Binding-site contacts:
Ligand atom C2 contacts residue GLN222 of chain 1.A at 3.8 Å.
Ligand atom O8 contacts residue TYR91 of chain 1.A at 2.4 Å (h-bond).
Ligand atom C9 contacts residue GLU186 of chain 1.A at 2.9 Å.
Ligand atom O8 contacts residue TRP147 of chain 1.A at 2.9 Å.
Ligand atom C9 contacts residue TRP147 of chain 1.A at 3.9 Å (hydrophobic).
Ligand atom C8 contacts residue GLN222 of chain 1.A at 3.9 Å.
Ligand atom C4 contacts residue THR129 of chain 1.A at 3.4 Å.
Ligand atom O2 contacts residue ARG131 of chain 1.A at 3.1 Å (salt-bridge).
Ligand atom O1B contacts residue THR130 of chain 1.A at 3.5 Å.
Ligand atom O1A contacts residue THR130 of chain 1.A at 2.8 Å (h-bond).
Ligand atom O1A contacts residue ARG131 of chain 1.A at 4.0 Å.
Ligand atom C1 contacts residue GLN222 of chain 1.A at 3.0 Å.
Ligand atom C8 contacts residue TYR91 of chain 1.A at 3.1 Å (hydrophobic).
Ligand atom O1A contacts residue TYR91 of chain 1.A at 4.0 Å.
Ligand atom C9 contacts residue LEU190 of chain 1.A at 3.9 Å (hydrophobic).
Ligand atom O1B contacts residue ASN139 of chain 1.A at 4.0 Å.
Ligand atom O1A contacts residue GLN222 of chain 1.A at 2.5 Å (h-bond).
Ligand atom N5 contacts residue THR129 of chain 1.A at 3.4 Å (h-bond).
Ligand atom O1B contacts residue GLN222 of chain 1.A at 3.5 Å (h-bond).
Ligand atom C2 contacts residue ARG131 of chain 1.A at 3.7 Å.
Ligand atom C1 contacts residue ARG131 of chain 1.A at 3.9 Å.
Ligand atom O3 contacts residue GLN222 of chain 1.A at 3.4 Å (h-bond).
Ligand atom O9 contacts residue TYR91 of chain 1.A at 2.4 Å (h-bond).
Ligand atom O9 contacts residue GLU186 of chain 1.A at 2.7 Å (salt-bridge).
Ligand atom C5 contacts residue THR129 of chain 1.A at 4.0 Å.
Ligand atom O10 contacts residue VAL149 of chain 1.A at 4.0 Å.
Ligand atom O8 contacts residue GLN222 of chain 1.A at 3.6 Å.
Ligand atom O6 contacts residue GLN222 of chain 1.A at 3.6 Å.
Ligand atom O1B contacts residue ARG131 of chain 1.A at 2.9 Å (salt-bridge).
Ligand atom O9 contacts residue GLY224 of chain 1.A at 3.4 Å.
Ligand atom C9 contacts residue HIS179 of chain 1.A at 3.4 Å.
Ligand atom O9 contacts residue HIS179 of chain 1.A at 2.8 Å (h-bond).
Ligand atom O10 contacts residue LEU190 of chain 1.A at 3.0 Å.
Ligand atom C9 contacts residue TYR91 of chain 1.A at 3.2 Å (hydrophobic).
Ligand atom O4 contacts residue THR129 of chain 1.A at 3.7 Å.
Ligand atom O4 contacts residue GLN222 of chain 1.A at 3.0 Å (h-bond).
Ligand atom O3 contacts residue ARG131 of chain 1.A at 4.0 Å.
Ligand atom C1 contacts residue THR130 of chain 1.A at 3.6 Å.
Ligand atom C8 contacts residue GLU186 of chain 1.A at 3.6 Å.
Ligand atom C8 contacts residue TRP147 of chain 1.A at 3.8 Å (hydrophobic).

This small molecule binds to this protein.
Small molecule (SMILES): CC(=O)N[C@@H]1[C@@H](O)[C@H](O[C@@H]2O[C@H](CO)[C@H](O)[C@H](O[C@]3(C(=O)O)C[C@H](O)[C@@H](NC(C)=O)[C@H]([C@H](O)[C@H](O)CO)O3)[C@H]2O)[C@@H](CO)O[C@H]1O

Sequence of chain 1.A:
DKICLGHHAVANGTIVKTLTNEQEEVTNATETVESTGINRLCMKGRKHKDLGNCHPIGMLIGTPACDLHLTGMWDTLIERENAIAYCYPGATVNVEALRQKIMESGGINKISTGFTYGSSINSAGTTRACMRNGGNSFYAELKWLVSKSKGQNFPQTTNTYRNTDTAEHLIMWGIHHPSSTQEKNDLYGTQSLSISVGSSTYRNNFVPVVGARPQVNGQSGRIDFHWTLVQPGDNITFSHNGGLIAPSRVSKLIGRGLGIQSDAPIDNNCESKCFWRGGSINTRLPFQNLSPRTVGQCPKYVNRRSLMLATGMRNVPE